Sequence of chain 5.B:
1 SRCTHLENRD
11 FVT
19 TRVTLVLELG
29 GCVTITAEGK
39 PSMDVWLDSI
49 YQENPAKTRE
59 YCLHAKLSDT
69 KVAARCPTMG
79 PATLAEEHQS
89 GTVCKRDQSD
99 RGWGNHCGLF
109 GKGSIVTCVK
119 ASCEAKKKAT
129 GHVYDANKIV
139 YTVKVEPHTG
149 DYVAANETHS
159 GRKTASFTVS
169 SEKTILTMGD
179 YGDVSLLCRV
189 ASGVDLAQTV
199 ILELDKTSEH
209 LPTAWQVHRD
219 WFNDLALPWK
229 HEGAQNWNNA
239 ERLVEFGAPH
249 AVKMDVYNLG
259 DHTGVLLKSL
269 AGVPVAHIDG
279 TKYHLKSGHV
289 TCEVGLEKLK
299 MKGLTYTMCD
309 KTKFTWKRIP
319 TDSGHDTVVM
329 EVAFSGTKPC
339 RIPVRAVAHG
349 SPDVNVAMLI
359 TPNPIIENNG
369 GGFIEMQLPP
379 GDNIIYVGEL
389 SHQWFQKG

Sequence of chain 41.B:
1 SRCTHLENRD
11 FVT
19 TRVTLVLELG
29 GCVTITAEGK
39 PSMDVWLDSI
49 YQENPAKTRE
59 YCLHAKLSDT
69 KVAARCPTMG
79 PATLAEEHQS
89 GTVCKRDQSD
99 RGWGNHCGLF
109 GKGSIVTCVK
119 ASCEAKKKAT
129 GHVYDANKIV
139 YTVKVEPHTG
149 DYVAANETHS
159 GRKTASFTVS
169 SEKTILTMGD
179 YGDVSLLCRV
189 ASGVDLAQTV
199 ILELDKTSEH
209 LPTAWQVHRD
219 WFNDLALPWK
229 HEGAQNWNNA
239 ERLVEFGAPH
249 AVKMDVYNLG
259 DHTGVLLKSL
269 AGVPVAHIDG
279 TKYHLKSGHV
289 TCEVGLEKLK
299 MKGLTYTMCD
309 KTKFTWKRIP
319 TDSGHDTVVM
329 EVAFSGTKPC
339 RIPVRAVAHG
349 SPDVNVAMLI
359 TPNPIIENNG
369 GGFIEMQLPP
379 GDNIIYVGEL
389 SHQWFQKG

The protein below binds the small molecule below.
Small molecule (SMILES): CC(=O)N[C@@H]1[C@@H](O)[C@H](O)[C@@H](CO)O[C@H]1O

Binding-site contacts:
Ligand atom O7 contacts residue GLU155 of chain 5.B at 3.8 Å.
Ligand atom C5 contacts residue ASN154 of chain 5.B at 3.7 Å.
Ligand atom C7 contacts residue ASN154 of chain 5.B at 3.3 Å.
Ligand atom C8 contacts residue GLU155 of chain 5.B at 3.8 Å.
Ligand atom C8 contacts residue ASN154 of chain 5.B at 3.8 Å.
Ligand atom C1 contacts residue ASN154 of chain 5.B at 1.4 Å.
Ligand atom C2 contacts residue ASN154 of chain 5.B at 2.4 Å.
Ligand atom O6 contacts residue HIS104 of chain 41.B at 2.9 Å.
Ligand atom O7 contacts residue HIS104 of chain 41.B at 4.2 Å.
Ligand atom O5 contacts residue HIS104 of chain 41.B at 3.2 Å (h-bond).
Ligand atom C6 contacts residue HIS104 of chain 41.B at 3.7 Å.
Ligand atom N2 contacts residue ASN154 of chain 5.B at 2.9 Å (h-bond).
Ligand atom C4 contacts residue ASN154 of chain 5.B at 4.2 Å.
Ligand atom O7 contacts residue ASN154 of chain 5.B at 3.1 Å (h-bond).
Ligand atom C2 contacts residue HIS104 of chain 41.B at 4.4 Å.
Ligand atom C3 contacts residue ASN154 of chain 5.B at 3.8 Å.
Ligand atom C1 contacts residue HIS104 of chain 41.B at 3.2 Å.
Ligand atom C7 contacts residue GLU155 of chain 5.B at 4.1 Å.
Ligand atom O5 contacts residue ASN154 of chain 5.B at 2.4 Å (h-bond).
Ligand atom C5 contacts residue HIS104 of chain 41.B at 3.3 Å.